This protein binds this small molecule.
Small molecule (SMILES): CC(=O)N[C@@H]1[C@@H](O)[C@H](O)[C@@H](CO)O[C@H]1O

Binding-site contacts:
Ligand atom O5 contacts residue ASN1074 of chain 1.A at 2.4 Å (h-bond).
Ligand atom C5 contacts residue ASN1074 of chain 1.A at 3.6 Å.
Ligand atom O6 contacts residue ASN1074 of chain 1.A at 4.3 Å.
Ligand atom C4 contacts residue ASN1074 of chain 1.A at 4.2 Å.
Ligand atom C3 contacts residue ASN1074 of chain 1.A at 3.8 Å.
Ligand atom C1 contacts residue ASN1074 of chain 1.A at 1.4 Å.
Ligand atom C2 contacts residue ASN1074 of chain 1.A at 2.5 Å.
Ligand atom C7 contacts residue ASN1074 of chain 1.A at 3.5 Å.
Ligand atom N2 contacts residue ASN1074 of chain 1.A at 2.9 Å (h-bond).
Ligand atom O7 contacts residue ASN1074 of chain 1.A at 4.4 Å.
Ligand atom C8 contacts residue ASN1074 of chain 1.A at 3.3 Å.

Sequence of chain 1.A:
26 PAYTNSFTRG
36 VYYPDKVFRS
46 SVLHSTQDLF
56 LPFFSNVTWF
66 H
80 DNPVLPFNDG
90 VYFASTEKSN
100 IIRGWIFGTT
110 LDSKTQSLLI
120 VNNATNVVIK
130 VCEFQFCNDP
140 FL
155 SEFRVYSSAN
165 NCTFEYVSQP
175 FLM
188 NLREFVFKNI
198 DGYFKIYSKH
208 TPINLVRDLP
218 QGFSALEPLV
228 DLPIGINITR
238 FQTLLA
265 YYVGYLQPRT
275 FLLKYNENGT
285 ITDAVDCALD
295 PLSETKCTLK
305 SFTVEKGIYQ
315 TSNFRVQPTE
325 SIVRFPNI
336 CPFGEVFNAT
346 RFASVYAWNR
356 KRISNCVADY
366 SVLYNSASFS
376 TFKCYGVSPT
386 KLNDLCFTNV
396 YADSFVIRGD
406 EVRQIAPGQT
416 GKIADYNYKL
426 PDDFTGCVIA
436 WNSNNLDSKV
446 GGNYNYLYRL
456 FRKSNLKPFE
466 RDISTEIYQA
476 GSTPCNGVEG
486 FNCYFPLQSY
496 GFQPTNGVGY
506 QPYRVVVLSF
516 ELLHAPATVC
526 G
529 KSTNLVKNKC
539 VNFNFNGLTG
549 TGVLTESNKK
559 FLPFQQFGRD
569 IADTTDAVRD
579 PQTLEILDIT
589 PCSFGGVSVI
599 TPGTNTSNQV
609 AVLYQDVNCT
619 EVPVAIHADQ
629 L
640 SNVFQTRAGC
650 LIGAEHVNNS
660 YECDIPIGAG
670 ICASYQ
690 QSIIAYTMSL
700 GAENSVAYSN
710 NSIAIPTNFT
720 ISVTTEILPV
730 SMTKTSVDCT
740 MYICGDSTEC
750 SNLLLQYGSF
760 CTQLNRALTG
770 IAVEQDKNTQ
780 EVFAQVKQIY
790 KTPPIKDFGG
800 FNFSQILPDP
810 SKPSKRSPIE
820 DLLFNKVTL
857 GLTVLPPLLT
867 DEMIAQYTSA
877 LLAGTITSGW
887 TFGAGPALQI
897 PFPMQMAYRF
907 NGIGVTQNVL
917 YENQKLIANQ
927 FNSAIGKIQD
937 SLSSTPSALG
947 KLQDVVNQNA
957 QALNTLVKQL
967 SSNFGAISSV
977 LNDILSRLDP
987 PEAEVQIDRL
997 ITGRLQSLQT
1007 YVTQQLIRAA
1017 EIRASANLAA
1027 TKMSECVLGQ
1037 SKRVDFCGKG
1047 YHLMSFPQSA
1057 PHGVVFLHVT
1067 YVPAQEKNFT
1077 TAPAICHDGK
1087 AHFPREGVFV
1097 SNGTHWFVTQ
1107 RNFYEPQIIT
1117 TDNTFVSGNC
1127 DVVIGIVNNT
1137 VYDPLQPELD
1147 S